Binding-site contacts:
Ligand atom C1 contacts residue VAL279 of chain 1.C at 3.5 Å (hydrophobic).
Ligand atom C1 contacts residue PHE296 of chain 1.C at 3.8 Å (hydrophobic).
Ligand atom N1 contacts residue PRO277 of chain 1.C at 3.4 Å.
Ligand atom C3 contacts residue GLU304 of chain 1.C at 3.7 Å.
Ligand atom C3 contacts residue TRP299 of chain 1.C at 4.0 Å (hydrophobic).
Ligand atom C3 contacts residue PRO277 of chain 1.C at 3.9 Å (hydrophobic).
Ligand atom S contacts residue GLY298 of chain 1.C at 4.2 Å.
Ligand atom C3 contacts residue HEM1 of chain 1.R at 3.7 Å.
Ligand atom C2 contacts residue PRO277 of chain 1.C at 3.5 Å (hydrophobic).
Ligand atom S contacts residue PRO277 of chain 1.C at 4.4 Å.
Ligand atom C2 contacts residue ASN297 of chain 1.C at 4.2 Å.
Ligand atom N2 contacts residue HEM1 of chain 1.R at 3.7 Å.
Ligand atom S contacts residue HEM1 of chain 1.R at 3.0 Å (h-bond).
Ligand atom N2 contacts residue PRO277 of chain 1.C at 4.3 Å.
Ligand atom C2 contacts residue GLY298 of chain 1.C at 3.6 Å.
Ligand atom C1 contacts residue HEM1 of chain 1.R at 3.8 Å.
Ligand atom N2 contacts residue GLU304 of chain 1.C at 3.0 Å (salt-bridge).
Ligand atom S contacts residue TRP299 of chain 1.C at 4.4 Å.
Ligand atom N1 contacts residue GLU304 of chain 1.C at 2.9 Å (salt-bridge).
Ligand atom C2 contacts residue HEM1 of chain 1.R at 4.1 Å.
Ligand atom N1 contacts residue TRP299 of chain 1.C at 3.0 Å (h-bond).
Ligand atom N1 contacts residue HEM1 of chain 1.R at 4.0 Å.
Ligand atom N1 contacts residue TYR300 of chain 1.C at 3.9 Å.

Sequence of chain 1.C:
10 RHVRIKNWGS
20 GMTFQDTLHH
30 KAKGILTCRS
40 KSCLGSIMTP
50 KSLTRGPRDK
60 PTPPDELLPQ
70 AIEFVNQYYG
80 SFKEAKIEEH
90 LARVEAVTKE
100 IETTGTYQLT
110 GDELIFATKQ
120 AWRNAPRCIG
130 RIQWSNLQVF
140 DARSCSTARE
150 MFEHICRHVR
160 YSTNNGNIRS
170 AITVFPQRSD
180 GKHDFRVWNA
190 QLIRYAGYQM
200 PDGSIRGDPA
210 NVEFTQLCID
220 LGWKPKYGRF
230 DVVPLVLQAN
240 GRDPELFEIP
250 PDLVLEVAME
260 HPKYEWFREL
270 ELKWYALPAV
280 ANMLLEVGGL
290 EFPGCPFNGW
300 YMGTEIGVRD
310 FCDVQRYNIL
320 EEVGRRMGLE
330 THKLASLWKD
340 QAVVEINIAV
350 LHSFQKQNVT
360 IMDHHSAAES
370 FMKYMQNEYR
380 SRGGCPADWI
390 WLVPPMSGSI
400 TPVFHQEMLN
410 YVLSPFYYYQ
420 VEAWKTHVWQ

This protein binds this small molecule.
Small molecule (SMILES): CCSC(=N)N